The small molecule below binds the protein below.
Small molecule (SMILES): O[C@@H]1[C@@H](O)[C@H](O)OC[C@H]1O

Binding-site contacts:
Ligand atom O1 contacts residue LYS39 of chain 1.A at 4.3 Å.
Ligand atom C3 contacts residue PRO40 of chain 1.A at 3.7 Å (hydrophobic).
Ligand atom O2 contacts residue ASN131 of chain 1.A at 4.5 Å.
Ligand atom O5 contacts residue LYS41 of chain 1.A at 3.9 Å.
Ligand atom C4 contacts residue PRO40 of chain 1.A at 4.5 Å (hydrophobic).
Ligand atom C5 contacts residue PRO40 of chain 1.A at 4.5 Å (hydrophobic).
Ligand atom O3 contacts residue PRO40 of chain 1.A at 4.5 Å.
Ligand atom O3 contacts residue VAL42 of chain 1.A at 3.9 Å.
Ligand atom C1 contacts residue PRO40 of chain 1.A at 4.4 Å (hydrophobic).
Ligand atom C4 contacts residue LYS41 of chain 1.A at 4.1 Å.
Ligand atom O4 contacts residue LYS41 of chain 1.A at 3.7 Å.
Ligand atom O4 contacts residue VAL42 of chain 1.A at 2.8 Å (h-bond).
Ligand atom O2 contacts residue HIS133 of chain 1.A at 4.2 Å.
Ligand atom C5 contacts residue LYS41 of chain 1.A at 3.1 Å.
Ligand atom C4 contacts residue VAL42 of chain 1.A at 4.0 Å (hydrophobic).
Ligand atom C3 contacts residue LYS41 of chain 1.A at 4.5 Å.
Ligand atom O2 contacts residue PRO40 of chain 1.A at 4.2 Å.
Ligand atom O1 contacts residue GLU26 of chain 1.A at 4.0 Å.
Ligand atom C3 contacts residue VAL42 of chain 1.A at 4.2 Å (hydrophobic).
Ligand atom C5 contacts residue VAL42 of chain 1.A at 4.4 Å (hydrophobic).
Ligand atom O2 contacts residue LYS39 of chain 1.A at 4.1 Å.
Ligand atom C2 contacts residue PRO40 of chain 1.A at 4.3 Å (hydrophobic).

Sequence of chain 1.A:
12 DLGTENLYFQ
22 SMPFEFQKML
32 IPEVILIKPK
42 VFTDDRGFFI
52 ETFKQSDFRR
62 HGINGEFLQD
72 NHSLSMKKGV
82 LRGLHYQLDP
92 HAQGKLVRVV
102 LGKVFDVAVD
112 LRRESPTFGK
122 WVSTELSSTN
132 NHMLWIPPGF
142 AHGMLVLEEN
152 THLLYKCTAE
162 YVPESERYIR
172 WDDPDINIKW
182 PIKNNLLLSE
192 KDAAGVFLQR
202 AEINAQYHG